This small molecule binds to this protein.
Small molecule (SMILES): C[C@@H]1NC(=O)[C@H](C[C@@](C)(O)CO)NC(=O)[C@@H]2CC3=C(N=C4C=CC=CC43)SC[C@H](NC(=O)[C@@H]([C@H](C)O)NC1=O)C(=O)N1C[C@H](O)C[C@H]1C(=O)N[C@@H](C)C(=O)N2

Sequence of chain 1.L:
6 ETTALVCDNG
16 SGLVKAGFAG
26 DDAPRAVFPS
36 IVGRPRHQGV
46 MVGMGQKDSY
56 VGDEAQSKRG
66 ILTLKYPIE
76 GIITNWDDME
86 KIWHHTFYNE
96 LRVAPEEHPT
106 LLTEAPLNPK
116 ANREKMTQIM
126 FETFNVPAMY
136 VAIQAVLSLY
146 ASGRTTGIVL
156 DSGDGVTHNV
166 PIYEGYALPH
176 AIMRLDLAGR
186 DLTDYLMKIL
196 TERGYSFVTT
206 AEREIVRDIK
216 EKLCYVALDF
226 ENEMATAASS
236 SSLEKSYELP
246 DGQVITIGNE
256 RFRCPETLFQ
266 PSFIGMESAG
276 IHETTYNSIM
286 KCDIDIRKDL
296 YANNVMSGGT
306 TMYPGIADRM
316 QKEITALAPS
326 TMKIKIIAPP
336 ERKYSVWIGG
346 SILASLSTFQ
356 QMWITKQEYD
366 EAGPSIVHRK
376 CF

Sequence of chain 1.M:
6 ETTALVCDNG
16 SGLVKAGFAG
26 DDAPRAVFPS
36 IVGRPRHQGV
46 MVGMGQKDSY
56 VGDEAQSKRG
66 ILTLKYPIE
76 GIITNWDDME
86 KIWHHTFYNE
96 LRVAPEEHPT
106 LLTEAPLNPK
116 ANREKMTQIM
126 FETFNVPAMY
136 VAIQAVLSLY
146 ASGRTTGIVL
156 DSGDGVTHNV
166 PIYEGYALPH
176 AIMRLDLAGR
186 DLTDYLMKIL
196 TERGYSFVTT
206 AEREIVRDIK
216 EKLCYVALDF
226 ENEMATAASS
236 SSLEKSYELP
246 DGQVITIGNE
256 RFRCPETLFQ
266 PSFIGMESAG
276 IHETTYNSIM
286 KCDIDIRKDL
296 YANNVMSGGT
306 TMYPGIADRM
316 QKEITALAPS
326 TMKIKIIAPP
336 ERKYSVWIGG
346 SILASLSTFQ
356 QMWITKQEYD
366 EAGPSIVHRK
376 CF

Binding-site contacts:
Ligand atom CH2 contacts residue LEU112 of chain 1.L at 3.5 Å (hydrophobic).
Ligand atom C contacts residue ILE77 of chain 1.L at 4.0 Å (hydrophobic).
Ligand atom CG contacts residue GLY199 of chain 1.M at 3.4 Å.
Ligand atom CA contacts residue TYR200 of chain 1.M at 4.4 Å (hydrophobic).
Ligand atom CA contacts residue ILE77 of chain 1.L at 3.9 Å (hydrophobic).
Ligand atom CZ3 contacts residue PRO114 of chain 1.L at 3.0 Å (hydrophobic).
Ligand atom CA contacts residue GLY199 of chain 1.M at 4.2 Å.
Ligand atom CB contacts residue SER201 of chain 1.M at 4.2 Å.
Ligand atom O contacts residue GLY199 of chain 1.M at 4.2 Å.
Ligand atom CA contacts residue GLU74 of chain 1.L at 4.4 Å.
Ligand atom CE3 contacts residue THR196 of chain 1.M at 4.2 Å.
Ligand atom NE1 contacts residue SER201 of chain 1.M at 4.3 Å.
Ligand atom CB contacts residue GLU74 of chain 1.L at 3.2 Å.
Ligand atom C contacts residue GLY199 of chain 1.M at 3.6 Å.
Ligand atom CD2 contacts residue GLY199 of chain 1.M at 3.4 Å.
Ligand atom CE3 contacts residue TYR200 of chain 1.M at 4.4 Å (hydrophobic).
Ligand atom O contacts residue GLY199 of chain 1.M at 2.5 Å (h-bond).
Ligand atom O contacts residue ILE77 of chain 1.L at 4.4 Å.
Ligand atom O contacts residue ILE78 of chain 1.L at 3.7 Å.
Ligand atom CH2 contacts residue THR196 of chain 1.M at 3.6 Å.
Ligand atom CB contacts residue SER201 of chain 1.M at 4.2 Å.
Ligand atom CE3 contacts residue PRO114 of chain 1.L at 3.5 Å (hydrophobic).
Ligand atom CZ3 contacts residue ASN113 of chain 1.L at 4.1 Å.
Ligand atom CB contacts residue TYR200 of chain 1.M at 4.2 Å (hydrophobic).
Ligand atom CE3 contacts residue GLY199 of chain 1.M at 3.1 Å.
Ligand atom O contacts residue SER201 of chain 1.M at 4.0 Å.
Ligand atom CA contacts residue GLY199 of chain 1.M at 4.2 Å.
Ligand atom N contacts residue GLY199 of chain 1.M at 3.7 Å.
Ligand atom N contacts residue ILE77 of chain 1.L at 4.2 Å.
Ligand atom CB contacts residue GLY199 of chain 1.M at 3.0 Å.
Ligand atom N contacts residue GLY199 of chain 1.M at 3.9 Å.
Ligand atom O contacts residue TYR200 of chain 1.M at 3.0 Å.
Ligand atom CA contacts residue SER201 of chain 1.M at 4.1 Å.
Ligand atom CZ3 contacts residue THR196 of chain 1.M at 3.4 Å.
Ligand atom CH2 contacts residue ASN113 of chain 1.L at 3.9 Å.
Ligand atom CH2 contacts residue PRO114 of chain 1.L at 3.3 Å (hydrophobic).
Ligand atom CZ3 contacts residue GLY199 of chain 1.M at 3.6 Å.
Ligand atom CZ2 contacts residue LEU112 of chain 1.L at 4.0 Å (hydrophobic).
Ligand atom C contacts residue TYR200 of chain 1.M at 3.9 Å (hydrophobic).
Ligand atom CB contacts residue ILE77 of chain 1.L at 2.8 Å (hydrophobic).